Sequence of chain 1.A:
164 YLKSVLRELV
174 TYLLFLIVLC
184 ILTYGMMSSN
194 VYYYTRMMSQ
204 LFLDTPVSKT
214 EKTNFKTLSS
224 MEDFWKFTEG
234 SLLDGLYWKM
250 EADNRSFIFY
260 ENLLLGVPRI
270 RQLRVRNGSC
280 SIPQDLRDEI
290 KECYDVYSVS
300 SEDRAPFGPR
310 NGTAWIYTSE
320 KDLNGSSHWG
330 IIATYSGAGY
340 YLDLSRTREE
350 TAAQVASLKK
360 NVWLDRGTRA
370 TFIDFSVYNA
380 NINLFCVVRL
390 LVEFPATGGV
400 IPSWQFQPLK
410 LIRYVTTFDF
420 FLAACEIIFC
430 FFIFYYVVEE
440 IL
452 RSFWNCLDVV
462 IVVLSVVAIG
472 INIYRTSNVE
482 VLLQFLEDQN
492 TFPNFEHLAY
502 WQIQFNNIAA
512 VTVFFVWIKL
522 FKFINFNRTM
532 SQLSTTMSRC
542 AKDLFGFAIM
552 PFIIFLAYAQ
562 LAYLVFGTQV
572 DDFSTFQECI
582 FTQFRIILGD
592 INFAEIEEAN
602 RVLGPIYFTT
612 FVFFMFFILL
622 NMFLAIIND

Binding-site contacts:
Ligand atom O7 contacts residue ASP321 of chain 1.A at 3.5 Å (salt-bridge).
Ligand atom N2 contacts residue ASP321 of chain 1.A at 3.8 Å.
Ligand atom C6 contacts residue GLN485 of chain 1.A at 4.2 Å.
Ligand atom O7 contacts residue LEU322 of chain 1.A at 3.2 Å.
Ligand atom C2 contacts residue ASN323 of chain 1.A at 2.4 Å.
Ligand atom N2 contacts residue ASN323 of chain 1.A at 2.8 Å (h-bond).
Ligand atom C8 contacts residue ARG268 of chain 1.A at 4.2 Å.
Ligand atom C7 contacts residue ASN323 of chain 1.A at 3.2 Å.
Ligand atom C4 contacts residue ASN323 of chain 1.A at 4.2 Å.
Ligand atom C7 contacts residue LEU322 of chain 1.A at 4.2 Å (hydrophobic).
Ligand atom C8 contacts residue ASN323 of chain 1.A at 3.2 Å.
Ligand atom C5 contacts residue ASN323 of chain 1.A at 3.7 Å.
Ligand atom C7 contacts residue ASP321 of chain 1.A at 4.0 Å.
Ligand atom O5 contacts residue ASN323 of chain 1.A at 2.4 Å (h-bond).
Ligand atom C3 contacts residue ASN323 of chain 1.A at 3.7 Å.
Ligand atom C1 contacts residue ASN323 of chain 1.A at 1.4 Å.
Ligand atom O7 contacts residue ASN323 of chain 1.A at 3.4 Å (h-bond).

A small-molecule ligand and the protein it binds are described below.
Small molecule (SMILES): CC(=O)N[C@@H]1[C@@H](O)[C@H](O)[C@@H](CO)O[C@H]1O